The small molecule below binds the protein below.
Small molecule (SMILES): CN[C@H]1[C@H]2O[C@@](C[C@H](N)C(=O)O)(C(=O)O)C[C@H]2OC[C@H]1O

Sequence of chain 1.A:
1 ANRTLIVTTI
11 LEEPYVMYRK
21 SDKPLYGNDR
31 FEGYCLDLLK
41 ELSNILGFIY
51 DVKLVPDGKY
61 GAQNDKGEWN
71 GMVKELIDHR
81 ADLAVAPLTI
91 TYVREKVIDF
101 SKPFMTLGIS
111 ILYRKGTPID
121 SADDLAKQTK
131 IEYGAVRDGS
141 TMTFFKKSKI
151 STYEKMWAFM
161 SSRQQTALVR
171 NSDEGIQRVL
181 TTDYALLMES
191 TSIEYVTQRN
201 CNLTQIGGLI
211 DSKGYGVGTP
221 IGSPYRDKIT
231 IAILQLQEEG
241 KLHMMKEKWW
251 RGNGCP

Binding-site contacts:
Ligand atom N contacts residue PRO87 of chain 1.A at 2.8 Å (h-bond).
Ligand atom OXT contacts residue ARG94 of chain 1.A at 2.9 Å (salt-bridge).
Ligand atom C contacts residue ARG94 of chain 1.A at 3.4 Å.
Ligand atom O contacts residue ARG94 of chain 1.A at 2.8 Å (salt-bridge).
Ligand atom C contacts residue THR89 of chain 1.A at 3.7 Å.
Ligand atom N contacts residue THR89 of chain 1.A at 3.0 Å (h-bond).
Ligand atom O contacts residue SER140 of chain 1.A at 2.8 Å (h-bond).
Ligand atom NH contacts residue GLU189 of chain 1.A at 3.0 Å (salt-bridge).
Ligand atom OAB contacts residue THR141 of chain 1.A at 2.6 Å (h-bond).
Ligand atom NH contacts residue SER192 of chain 1.A at 2.7 Å (h-bond).
Ligand atom CAE contacts residue THR141 of chain 1.A at 3.3 Å.
Ligand atom OAC contacts residue GLU189 of chain 1.A at 2.8 Å (salt-bridge).
Ligand atom CA contacts residue THR89 of chain 1.A at 3.5 Å.
Ligand atom OXT contacts residue LEU88 of chain 1.A at 3.4 Å.
Ligand atom OXT contacts residue PRO87 of chain 1.A at 3.4 Å (h-bond).
Ligand atom CAA contacts residue TYR215 of chain 1.A at 3.4 Å (hydrophobic).
Ligand atom CAR contacts residue SER172 of chain 1.A at 3.7 Å.
Ligand atom OXT contacts residue THR89 of chain 1.A at 2.8 Å (h-bond).
Ligand atom CA contacts residue GLU189 of chain 1.A at 3.5 Å.
Ligand atom CAA contacts residue GLU189 of chain 1.A at 3.3 Å.
Ligand atom OAF contacts residue THR141 of chain 1.A at 2.9 Å (h-bond).
Ligand atom C contacts residue TYR60 of chain 1.A at 3.5 Å (hydrophobic).
Ligand atom CAG contacts residue MET188 of chain 1.A at 3.6 Å (hydrophobic).
Ligand atom C contacts residue SER140 of chain 1.A at 3.2 Å.
Ligand atom N contacts residue GLU189 of chain 1.A at 2.9 Å (salt-bridge).
Ligand atom CA contacts residue SER140 of chain 1.A at 3.2 Å.
Ligand atom OAF contacts residue GLY139 of chain 1.A at 3.6 Å.
Ligand atom O contacts residue GLY139 of chain 1.A at 3.3 Å.
Ligand atom OAJ contacts residue GLU189 of chain 1.A at 3.1 Å (salt-bridge).
Ligand atom CAH contacts residue SER192 of chain 1.A at 3.4 Å.
Ligand atom OXT contacts residue TYR60 of chain 1.A at 3.4 Å.
Ligand atom CAA contacts residue PRO87 of chain 1.A at 3.7 Å (hydrophobic).
Ligand atom CB contacts residue TYR60 of chain 1.A at 3.4 Å (hydrophobic).
Ligand atom OAQ contacts residue VAL136 of chain 1.A at 3.4 Å.
Ligand atom CAI contacts residue GLU12 of chain 1.A at 3.5 Å.
Ligand atom OAF contacts residue SER140 of chain 1.A at 3.2 Å (h-bond).
Ligand atom CAA contacts residue SER192 of chain 1.A at 3.2 Å.
Ligand atom OAB contacts residue GLU189 of chain 1.A at 3.4 Å.
Ligand atom CAP contacts residue SER172 of chain 1.A at 3.3 Å.
Ligand atom O contacts residue TYR60 of chain 1.A at 3.3 Å.